The small molecule below binds the protein below.
Small molecule (SMILES): O=P(O)(O)OC[C@@H](O)[C@@H](O)[C@@H](O)COP(=O)(O)OC[C@@H](O)[C@@H](O)[C@@H](O)COP(=O)(O)O

Binding-site contacts:
Ligand atom PBN contacts residue GLY243 of chain 1.D at 4.1 Å.
Ligand atom OAO contacts residue ILE204 of chain 1.D at 3.8 Å.
Ligand atom OAA contacts residue VAL220 of chain 1.D at 4.1 Å.
Ligand atom OAB contacts residue GLY32 of chain 1.D at 3.8 Å.
Ligand atom OAA contacts residue ASN219 of chain 1.D at 3.0 Å (h-bond).
Ligand atom OAL contacts residue ASN25 of chain 1.D at 3.2 Å (h-bond).
Ligand atom CAW contacts residue GLU26 of chain 1.D at 3.3 Å.
Ligand atom CBJ contacts residue ASN25 of chain 1.D at 3.9 Å.
Ligand atom OAQ contacts residue SER246 of chain 1.D at 3.3 Å.
Ligand atom OBB contacts residue VAL24 of chain 1.D at 4.0 Å.
Ligand atom OAI contacts residue MET34 of chain 1.D at 3.5 Å.
Ligand atom OAY contacts residue GLY33 of chain 1.D at 3.4 Å.
Ligand atom OAC contacts residue SER246 of chain 1.D at 3.5 Å (h-bond).
Ligand atom OAQ contacts residue ASN25 of chain 1.D at 2.8 Å (h-bond).
Ligand atom OAB contacts residue THR35 of chain 1.D at 3.1 Å (h-bond).
Ligand atom OAI contacts residue VAL24 of chain 1.D at 3.5 Å.
Ligand atom CAU contacts residue ASN25 of chain 1.D at 3.6 Å.
Ligand atom PBN contacts residue GLY245 of chain 1.D at 4.0 Å.
Ligand atom OAB contacts residue GLY33 of chain 1.D at 2.9 Å (h-bond).
Ligand atom OAN contacts residue VAL220 of chain 1.D at 3.9 Å.
Ligand atom OAB contacts residue LYS31 of chain 1.D at 3.7 Å.
Ligand atom CAU contacts residue GLY245 of chain 1.D at 3.8 Å.
Ligand atom OAL contacts residue LYS249 of chain 1.D at 3.5 Å (salt-bridge).
Ligand atom PBN contacts residue ASN25 of chain 1.D at 3.8 Å.
Ligand atom OAA contacts residue LYS249 of chain 1.D at 3.1 Å (salt-bridge).
Ligand atom OAC contacts residue PRO244 of chain 1.D at 3.2 Å (h-bond).
Ligand atom OAQ contacts residue GLY243 of chain 1.D at 3.8 Å.
Ligand atom OAC contacts residue GLY245 of chain 1.D at 2.7 Å (h-bond).
Ligand atom OAQ contacts residue VAL24 of chain 1.D at 3.7 Å.
Ligand atom CAW contacts residue ASN25 of chain 1.D at 3.9 Å.
Ligand atom OAZ contacts residue ASN25 of chain 1.D at 3.5 Å.
Ligand atom OAO contacts residue ASN219 of chain 1.D at 3.7 Å.
Ligand atom OAJ contacts residue GLU26 of chain 1.D at 2.9 Å (salt-bridge).
Ligand atom OAP contacts residue LYS31 of chain 1.D at 3.4 Å.
Ligand atom CBH contacts residue GLU26 of chain 1.D at 3.7 Å.
Ligand atom OAL contacts residue GLY245 of chain 1.D at 4.1 Å.
Ligand atom OAB contacts residue MET34 of chain 1.D at 3.5 Å (h-bond).
Ligand atom PBM contacts residue GLY33 of chain 1.D at 3.7 Å.
Ligand atom OAC contacts residue GLY243 of chain 1.D at 3.4 Å.
Ligand atom PBL contacts residue LYS249 of chain 1.D at 4.1 Å.

Sequence of chain 1.D:
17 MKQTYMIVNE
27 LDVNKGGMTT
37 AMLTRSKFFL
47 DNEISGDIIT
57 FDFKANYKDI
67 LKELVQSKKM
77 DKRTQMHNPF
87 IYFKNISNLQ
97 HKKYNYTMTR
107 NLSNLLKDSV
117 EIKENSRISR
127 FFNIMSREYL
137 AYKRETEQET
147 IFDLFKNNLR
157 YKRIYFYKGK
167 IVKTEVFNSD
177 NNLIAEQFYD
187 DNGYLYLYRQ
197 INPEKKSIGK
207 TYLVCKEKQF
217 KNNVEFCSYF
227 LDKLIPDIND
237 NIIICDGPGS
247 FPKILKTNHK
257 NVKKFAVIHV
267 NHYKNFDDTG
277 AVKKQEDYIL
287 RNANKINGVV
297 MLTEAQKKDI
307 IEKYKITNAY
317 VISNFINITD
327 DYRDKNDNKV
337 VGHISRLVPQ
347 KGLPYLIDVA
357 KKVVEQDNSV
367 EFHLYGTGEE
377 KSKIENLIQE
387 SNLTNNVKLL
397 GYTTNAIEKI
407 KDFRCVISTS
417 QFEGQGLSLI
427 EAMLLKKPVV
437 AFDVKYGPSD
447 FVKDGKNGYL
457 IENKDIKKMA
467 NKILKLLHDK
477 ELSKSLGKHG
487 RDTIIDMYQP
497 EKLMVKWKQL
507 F